Sequence of chain 1.A:
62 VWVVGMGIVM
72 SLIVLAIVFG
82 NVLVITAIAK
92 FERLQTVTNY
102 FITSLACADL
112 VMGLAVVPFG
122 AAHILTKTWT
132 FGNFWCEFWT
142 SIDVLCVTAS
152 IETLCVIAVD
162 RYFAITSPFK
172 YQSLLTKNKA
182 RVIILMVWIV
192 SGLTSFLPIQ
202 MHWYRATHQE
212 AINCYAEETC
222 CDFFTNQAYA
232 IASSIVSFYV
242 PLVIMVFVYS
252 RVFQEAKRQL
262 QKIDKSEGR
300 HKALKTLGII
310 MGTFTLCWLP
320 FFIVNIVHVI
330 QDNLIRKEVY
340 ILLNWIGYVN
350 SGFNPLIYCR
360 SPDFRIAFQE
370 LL

This small molecule binds to this protein.
Small molecule (SMILES): CN[C@@H]1CCc2c(ccc(O)c2O)[C@H]1O

Binding-site contacts:
Ligand atom CAE contacts residue PHE320 of chain 1.A at 4.4 Å (hydrophobic).
Ligand atom OAL contacts residue PHE321 of chain 1.A at 4.3 Å.
Ligand atom CAC contacts residue VAL145 of chain 1.A at 4.3 Å (hydrophobic).
Ligand atom NAN contacts residue ASN343 of chain 1.A at 3.0 Å (h-bond).
Ligand atom OAL contacts residue SER234 of chain 1.A at 2.9 Å (h-bond).
Ligand atom NAN contacts residue TYR347 of chain 1.A at 4.3 Å.
Ligand atom CAI contacts residue ASN343 of chain 1.A at 3.9 Å.
Ligand atom CAJ contacts residue ASN343 of chain 1.A at 3.8 Å.
Ligand atom OAM contacts residue VAL148 of chain 1.A at 4.3 Å.
Ligand atom CAF contacts residue PHE320 of chain 1.A at 4.0 Å (hydrophobic).
Ligand atom CAD contacts residue ASN324 of chain 1.A at 4.3 Å.
Ligand atom OAL contacts residue SER238 of chain 1.A at 4.3 Å.
Ligand atom OAM contacts residue ASN343 of chain 1.A at 3.7 Å.
Ligand atom CAG contacts residue PHE224 of chain 1.A at 3.5 Å (hydrophobic).
Ligand atom CAG contacts residue TYR339 of chain 1.A at 3.8 Å (hydrophobic).
Ligand atom CAA contacts residue VAL148 of chain 1.A at 3.9 Å (hydrophobic).
Ligand atom OAK contacts residue ASN324 of chain 1.A at 4.0 Å.
Ligand atom CAG contacts residue PHE320 of chain 1.A at 4.5 Å (hydrophobic).
Ligand atom CAH contacts residue TYR339 of chain 1.A at 3.7 Å (hydrophobic).
Ligand atom OAK contacts residue SER234 of chain 1.A at 3.9 Å.
Ligand atom CAE contacts residue VAL145 of chain 1.A at 4.5 Å (hydrophobic).
Ligand atom CAI contacts residue ASP144 of chain 1.A at 3.5 Å.
Ligand atom CAA contacts residue PHE320 of chain 1.A at 4.2 Å (hydrophobic).
Ligand atom CAB contacts residue VAL148 of chain 1.A at 3.8 Å (hydrophobic).
Ligand atom OAK contacts residue TYR230 of chain 1.A at 4.5 Å.
Ligand atom OAM contacts residue TYR347 of chain 1.A at 4.0 Å.
Ligand atom CAO contacts residue ASP144 of chain 1.A at 3.4 Å.
Ligand atom NAN contacts residue ASP144 of chain 1.A at 3.1 Å (salt-bridge).
Ligand atom CAJ contacts residue PHE320 of chain 1.A at 3.7 Å (hydrophobic).
Ligand atom OAL contacts residue VAL145 of chain 1.A at 4.3 Å.
Ligand atom CAD contacts residue SER234 of chain 1.A at 4.4 Å.
Ligand atom CAO contacts residue ASN343 of chain 1.A at 4.0 Å.
Ligand atom CAJ contacts residue ASP144 of chain 1.A at 3.8 Å.
Ligand atom CAC contacts residue SER234 of chain 1.A at 4.0 Å.
Ligand atom CAB contacts residue PHE321 of chain 1.A at 4.3 Å (hydrophobic).
Ligand atom OAM contacts residue ASP144 of chain 1.A at 2.9 Å (salt-bridge).
Ligand atom CAH contacts residue PHE224 of chain 1.A at 3.6 Å (hydrophobic).
Ligand atom CAB contacts residue VAL145 of chain 1.A at 4.5 Å (hydrophobic).